Binding-site contacts:
Ligand atom O2 contacts residue GLN310 of chain 1.B at 2.7 Å (h-bond).
Ligand atom O2 contacts residue ARG313 of chain 1.B at 3.3 Å.
Ligand atom C6 contacts residue TYR372 of chain 1.B at 3.5 Å (hydrophobic).
Ligand atom C6 contacts residue VAL311 of chain 1.B at 3.9 Å (hydrophobic).
Ligand atom O4 contacts residue ARG313 of chain 1.B at 3.3 Å (salt-bridge).
Ligand atom O5 contacts residue THR374 of chain 1.B at 3.4 Å.
Ligand atom O2 contacts residue VAL311 of chain 1.B at 3.5 Å.
Ligand atom O2 contacts residue ASN312 of chain 1.B at 3.9 Å.
Ligand atom O5 contacts residue ASN119 of chain 1.A at 2.4 Å (h-bond).
Ligand atom O5 contacts residue VAL311 of chain 1.B at 3.8 Å.
Ligand atom O3 contacts residue GLN310 of chain 1.B at 3.5 Å (h-bond).
Ligand atom C8 contacts residue ASN312 of chain 1.B at 3.9 Å.
Ligand atom C1 contacts residue THR374 of chain 1.B at 3.9 Å.
Ligand atom C6 contacts residue GLN310 of chain 1.B at 3.6 Å.
Ligand atom C3 contacts residue GLN310 of chain 1.B at 3.4 Å.
Ligand atom C3 contacts residue ASN312 of chain 1.B at 3.6 Å.
Ligand atom C2 contacts residue GLN310 of chain 1.B at 3.7 Å.
Ligand atom O3 contacts residue VAL311 of chain 1.B at 3.9 Å.
Ligand atom C4 contacts residue GLN310 of chain 1.B at 3.4 Å.
Ligand atom O6 contacts residue TYR372 of chain 1.B at 3.5 Å.
Ligand atom O4 contacts residue GLN310 of chain 1.B at 3.9 Å.
Ligand atom C2 contacts residue ASN119 of chain 1.A at 2.4 Å.
Ligand atom O5 contacts residue GLY373 of chain 1.B at 3.4 Å.
Ligand atom O6 contacts residue THR374 of chain 1.B at 3.6 Å.
Ligand atom O5 contacts residue ASN312 of chain 1.B at 3.9 Å.
Ligand atom O4 contacts residue ARG313 of chain 1.B at 3.3 Å (salt-bridge).
Ligand atom O4 contacts residue ASN312 of chain 1.B at 3.6 Å (h-bond).
Ligand atom C5 contacts residue ASN119 of chain 1.A at 3.6 Å.
Ligand atom N2 contacts residue ASN119 of chain 1.A at 2.9 Å (h-bond).
Ligand atom C3 contacts residue ASN119 of chain 1.A at 3.8 Å.
Ligand atom C2 contacts residue ARG313 of chain 1.B at 3.8 Å.
Ligand atom C8 contacts residue TYR372 of chain 1.B at 3.9 Å (hydrophobic).
Ligand atom O6 contacts residue GLY373 of chain 1.B at 2.8 Å (h-bond).
Ligand atom C5 contacts residue ARG313 of chain 1.B at 3.9 Å.
Ligand atom C7 contacts residue ASN119 of chain 1.A at 3.7 Å.
Ligand atom O3 contacts residue GLN310 of chain 1.B at 3.4 Å (h-bond).
Ligand atom C5 contacts residue GLN310 of chain 1.B at 3.9 Å.
Ligand atom C6 contacts residue GLY373 of chain 1.B at 3.5 Å.
Ligand atom O3 contacts residue ASN312 of chain 1.B at 3.0 Å (h-bond).
Ligand atom C1 contacts residue ASN119 of chain 1.A at 1.4 Å.

Sequence of chain 1.A:
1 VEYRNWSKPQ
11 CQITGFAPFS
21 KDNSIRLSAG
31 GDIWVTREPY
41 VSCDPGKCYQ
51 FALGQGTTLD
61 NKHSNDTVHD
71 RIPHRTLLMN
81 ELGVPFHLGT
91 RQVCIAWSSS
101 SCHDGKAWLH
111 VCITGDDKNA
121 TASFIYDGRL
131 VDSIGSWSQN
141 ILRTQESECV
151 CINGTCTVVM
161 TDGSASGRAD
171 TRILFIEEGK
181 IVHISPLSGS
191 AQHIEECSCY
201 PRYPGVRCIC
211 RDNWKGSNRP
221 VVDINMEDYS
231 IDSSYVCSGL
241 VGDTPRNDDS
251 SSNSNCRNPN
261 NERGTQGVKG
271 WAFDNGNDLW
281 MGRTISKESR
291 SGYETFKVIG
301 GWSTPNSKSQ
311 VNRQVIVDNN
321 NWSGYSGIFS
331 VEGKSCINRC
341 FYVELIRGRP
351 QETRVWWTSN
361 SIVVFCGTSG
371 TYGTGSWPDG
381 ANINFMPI

Sequence of chain 1.B:
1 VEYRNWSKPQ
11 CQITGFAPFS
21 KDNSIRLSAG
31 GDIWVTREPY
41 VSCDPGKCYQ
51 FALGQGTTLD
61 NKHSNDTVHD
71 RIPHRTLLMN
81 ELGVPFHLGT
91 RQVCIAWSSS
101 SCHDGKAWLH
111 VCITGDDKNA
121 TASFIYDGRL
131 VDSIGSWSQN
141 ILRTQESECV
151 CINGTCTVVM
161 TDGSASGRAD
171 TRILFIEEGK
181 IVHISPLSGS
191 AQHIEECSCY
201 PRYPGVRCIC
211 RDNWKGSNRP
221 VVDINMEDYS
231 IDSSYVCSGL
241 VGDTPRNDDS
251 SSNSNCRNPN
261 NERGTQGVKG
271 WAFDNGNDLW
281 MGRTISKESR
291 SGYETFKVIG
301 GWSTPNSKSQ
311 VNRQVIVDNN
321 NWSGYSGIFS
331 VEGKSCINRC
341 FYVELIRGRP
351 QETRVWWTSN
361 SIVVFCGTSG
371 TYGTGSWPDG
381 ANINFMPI

A small-molecule ligand and the protein it binds are described below.
Small molecule (SMILES): CC(=O)N[C@H]1[C@H](O[C@H]2[C@H](O)[C@@H](NC(C)=O)CO[C@@H]2CO)O[C@H](CO)[C@@H](O[C@@H]2O[C@H](CO)[C@@H](O)[C@H](O[C@H]3O[C@H](CO)[C@@H](O)[C@H](O)[C@@H]3O[C@H]3O[C@H](CO)[C@@H](O)[C@H](O)[C@@H]3O)[C@@H]2O)[C@@H]1O